This protein binds this small molecule.
Small molecule (SMILES): O=C(c1ccc(F)c(O)c1)c1cccc(-c2ccc(O)c(O)c2)n1

Binding-site contacts:
Ligand atom O2 contacts residue SER141 of chain 1.A at 2.7 Å (h-bond).
Ligand atom F contacts residue SER141 of chain 1.A at 3.0 Å.
Ligand atom C2 contacts residue MET199 of chain 1.A at 3.6 Å (hydrophobic).
Ligand atom O3 contacts residue GLN148 of chain 1.A at 3.5 Å (h-bond).
Ligand atom O3 contacts residue ALA151 of chain 1.A at 3.5 Å.
Ligand atom C7 contacts residue LEU195 of chain 1.A at 3.5 Å (hydrophobic).
Ligand atom O contacts residue ALA149 of chain 1.A at 3.1 Å (h-bond).
Ligand atom C10 contacts residue HIS93 of chain 1.A at 3.6 Å.
Ligand atom O2 contacts residue NAD1 of chain 1.B at 2.9 Å.
Ligand atom O1 contacts residue LEU191 of chain 1.A at 3.7 Å.
Ligand atom C14 contacts residue TYR154 of chain 1.A at 3.3 Å (hydrophobic).
Ligand atom O3 contacts residue GLN150 of chain 1.A at 3.5 Å (h-bond).
Ligand atom O3 contacts residue HIS93 of chain 1.A at 3.6 Å.
Ligand atom C contacts residue PRO96 of chain 1.A at 3.5 Å (hydrophobic).
Ligand atom C15 contacts residue HIS93 of chain 1.A at 3.4 Å.
Ligand atom O3 contacts residue ALA149 of chain 1.A at 2.6 Å (h-bond).
Ligand atom O contacts residue PRO96 of chain 1.A at 3.6 Å.
Ligand atom C16 contacts residue HIS93 of chain 1.A at 3.5 Å.
Ligand atom C8 contacts residue LEU195 of chain 1.A at 3.6 Å (hydrophobic).
Ligand atom F contacts residue VAL143 of chain 1.A at 3.5 Å.
Ligand atom C13 contacts residue NAD1 of chain 1.B at 3.5 Å.
Ligand atom C12 contacts residue ASN186 of chain 1.A at 3.4 Å.
Ligand atom C14 contacts residue NAD1 of chain 1.B at 3.2 Å.
Ligand atom C11 contacts residue ASN186 of chain 1.A at 3.6 Å.
Ligand atom C15 contacts residue NAD1 of chain 1.B at 3.7 Å.
Ligand atom O contacts residue GLN150 of chain 1.A at 3.6 Å.
Ligand atom F contacts residue DMS1 of chain 1.F at 3.5 Å.
Ligand atom C6 contacts residue TRP192 of chain 1.A at 3.3 Å (hydrophobic).
Ligand atom C9 contacts residue HIS93 of chain 1.A at 3.6 Å.
Ligand atom O1 contacts residue HIS93 of chain 1.A at 3.1 Å.
Ligand atom C15 contacts residue TYR154 of chain 1.A at 3.4 Å (hydrophobic).
Ligand atom C7 contacts residue TRP192 of chain 1.A at 3.5 Å (hydrophobic).
Ligand atom C6 contacts residue LEU195 of chain 1.A at 3.6 Å (hydrophobic).
Ligand atom C1 contacts residue PRO96 of chain 1.A at 3.6 Å (hydrophobic).
Ligand atom C17 contacts residue ALA149 of chain 1.A at 3.6 Å (hydrophobic).
Ligand atom C16 contacts residue GLN148 of chain 1.A at 3.6 Å.
Ligand atom C12 contacts residue GLN148 of chain 1.A at 3.7 Å.
Ligand atom O2 contacts residue TYR154 of chain 1.A at 2.4 Å (h-bond).
Ligand atom F contacts residue NAD1 of chain 1.B at 3.6 Å.
Ligand atom C14 contacts residue SER141 of chain 1.A at 3.6 Å.

Sequence of chain 1.A:
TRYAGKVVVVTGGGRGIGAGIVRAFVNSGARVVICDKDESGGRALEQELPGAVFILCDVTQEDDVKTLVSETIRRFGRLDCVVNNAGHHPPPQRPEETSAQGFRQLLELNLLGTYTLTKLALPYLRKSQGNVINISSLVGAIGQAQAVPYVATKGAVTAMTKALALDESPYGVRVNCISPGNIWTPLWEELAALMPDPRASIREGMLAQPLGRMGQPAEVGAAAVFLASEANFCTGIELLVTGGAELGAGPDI